Sequence of chain 1.J:
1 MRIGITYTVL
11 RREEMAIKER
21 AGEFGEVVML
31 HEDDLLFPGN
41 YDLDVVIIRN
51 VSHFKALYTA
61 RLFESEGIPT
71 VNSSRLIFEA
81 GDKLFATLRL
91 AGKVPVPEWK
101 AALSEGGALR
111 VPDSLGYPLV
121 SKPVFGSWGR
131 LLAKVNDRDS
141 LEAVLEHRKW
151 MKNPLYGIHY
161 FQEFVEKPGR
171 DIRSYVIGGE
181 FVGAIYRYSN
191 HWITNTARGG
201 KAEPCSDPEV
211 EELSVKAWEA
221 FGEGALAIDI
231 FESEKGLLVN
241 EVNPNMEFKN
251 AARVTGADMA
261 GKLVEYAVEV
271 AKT

Sequence of chain 1.I:
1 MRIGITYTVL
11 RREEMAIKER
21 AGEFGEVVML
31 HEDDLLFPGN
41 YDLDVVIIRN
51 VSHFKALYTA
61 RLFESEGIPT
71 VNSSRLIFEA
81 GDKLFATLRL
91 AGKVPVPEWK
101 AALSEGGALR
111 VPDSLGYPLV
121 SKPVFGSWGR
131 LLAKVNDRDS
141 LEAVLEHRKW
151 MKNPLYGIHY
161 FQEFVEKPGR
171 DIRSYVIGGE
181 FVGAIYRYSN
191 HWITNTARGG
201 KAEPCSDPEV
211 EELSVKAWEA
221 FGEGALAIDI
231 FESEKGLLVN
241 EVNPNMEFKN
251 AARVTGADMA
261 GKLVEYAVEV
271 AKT

Sequence of chain 1.G:
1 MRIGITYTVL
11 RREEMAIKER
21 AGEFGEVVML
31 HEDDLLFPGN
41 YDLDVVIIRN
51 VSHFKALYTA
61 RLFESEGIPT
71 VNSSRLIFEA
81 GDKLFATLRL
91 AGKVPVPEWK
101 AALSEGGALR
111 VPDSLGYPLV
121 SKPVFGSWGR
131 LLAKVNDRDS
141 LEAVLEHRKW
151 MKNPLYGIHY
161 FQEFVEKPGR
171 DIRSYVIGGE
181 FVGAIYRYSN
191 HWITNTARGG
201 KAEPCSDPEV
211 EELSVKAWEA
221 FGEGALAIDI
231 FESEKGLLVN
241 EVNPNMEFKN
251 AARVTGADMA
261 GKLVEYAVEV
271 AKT

Sequence of chain 1.L:
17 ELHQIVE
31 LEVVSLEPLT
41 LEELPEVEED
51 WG

The protein below binds the small molecule below.
Small molecule (SMILES): CC(C)[C@H](NC(=O)[C@H](C)NC(=O)[C@@H]1CCCN1C(=O)[C@H](C)N)C(=O)N[C@@H](CCC(=O)O)C(=O)N[C@@H](CCC(=O)O)C(=O)N[C@@H](CC(=O)O)C(=O)N[C@@H](CC1=c2ccccc2=NC1)C(=O)NCC=O

Binding-site contacts:
Ligand atom CA contacts residue VAL51 of chain 1.I at 3.4 Å (hydrophobic).
Ligand atom OD2 contacts residue PHE54 of chain 1.I at 3.1 Å (h-bond).
Ligand atom OE2 contacts residue PRO154 of chain 1.J at 3.3 Å.
Ligand atom CB contacts residue GLU46 of chain 1.L at 3.4 Å.
Ligand atom CG contacts residue SER52 of chain 1.I at 3.2 Å.
Ligand atom CB contacts residue VAL51 of chain 1.I at 3.7 Å (hydrophobic).
Ligand atom OD1 contacts residue HIS53 of chain 1.I at 3.5 Å (h-bond).
Ligand atom C contacts residue VAL51 of chain 1.I at 3.6 Å (hydrophobic).
Ligand atom OD1 contacts residue PHE54 of chain 1.I at 2.9 Å.
Ligand atom OE2 contacts residue LYS152 of chain 1.J at 3.4 Å (salt-bridge).
Ligand atom CG contacts residue PHE54 of chain 1.I at 3.4 Å (hydrophobic).
Ligand atom CE3 contacts residue VAL51 of chain 1.I at 3.6 Å (hydrophobic).
Ligand atom OD2 contacts residue SER52 of chain 1.I at 2.1 Å (h-bond).
Ligand atom O contacts residue GLU46 of chain 1.L at 3.4 Å.
Ligand atom CG contacts residue HIS53 of chain 1.I at 3.5 Å.
Ligand atom N contacts residue VAL51 of chain 1.I at 2.9 Å (h-bond).
Ligand atom OD2 contacts residue PRO154 of chain 1.J at 3.4 Å.
Ligand atom N contacts residue ARG130 of chain 1.I at 3.6 Å.
Ligand atom CG contacts residue PRO154 of chain 1.J at 3.5 Å (hydrophobic).
Ligand atom O contacts residue HIS53 of chain 1.I at 3.1 Å (h-bond).
Ligand atom CB contacts residue VAL47 of chain 1.L at 3.6 Å (hydrophobic).
Ligand atom O contacts residue SER127 of chain 1.I at 3.6 Å.
Ligand atom CG2 contacts residue GLU46 of chain 1.L at 3.3 Å.
Ligand atom CD contacts residue TYR156 of chain 1.I at 3.3 Å (hydrophobic).
Ligand atom CG contacts residue VAL51 of chain 1.I at 3.4 Å (hydrophobic).
Ligand atom N contacts residue GLU46 of chain 1.L at 3.5 Å.
Ligand atom CG contacts residue PRO154 of chain 1.J at 3.6 Å (hydrophobic).
Ligand atom CB contacts residue TYR156 of chain 1.I at 3.4 Å (hydrophobic).
Ligand atom OE2 contacts residue ASN153 of chain 1.I at 3.0 Å (h-bond).
Ligand atom O contacts residue ASN245 of chain 1.I at 3.1 Å (h-bond).
Ligand atom C contacts residue VAL51 of chain 1.I at 3.7 Å (hydrophobic).
Ligand atom O contacts residue ARG130 of chain 1.I at 3.0 Å (salt-bridge).
Ligand atom OE1 contacts residue TYR156 of chain 1.I at 2.6 Å (h-bond).
Ligand atom CB contacts residue PRO154 of chain 1.J at 3.4 Å (hydrophobic).
Ligand atom N contacts residue TRP150 of chain 1.G at 3.6 Å.
Ligand atom O contacts residue TRP150 of chain 1.G at 3.6 Å.
Ligand atom O contacts residue ARG130 of chain 1.I at 3.3 Å (salt-bridge).
Ligand atom O contacts residue PHE125 of chain 1.I at 3.2 Å.
Ligand atom CD2 contacts residue VAL51 of chain 1.I at 3.4 Å (hydrophobic).
Ligand atom OD2 contacts residue HIS53 of chain 1.I at 3.4 Å (h-bond).